Sequence of chain 1.A:
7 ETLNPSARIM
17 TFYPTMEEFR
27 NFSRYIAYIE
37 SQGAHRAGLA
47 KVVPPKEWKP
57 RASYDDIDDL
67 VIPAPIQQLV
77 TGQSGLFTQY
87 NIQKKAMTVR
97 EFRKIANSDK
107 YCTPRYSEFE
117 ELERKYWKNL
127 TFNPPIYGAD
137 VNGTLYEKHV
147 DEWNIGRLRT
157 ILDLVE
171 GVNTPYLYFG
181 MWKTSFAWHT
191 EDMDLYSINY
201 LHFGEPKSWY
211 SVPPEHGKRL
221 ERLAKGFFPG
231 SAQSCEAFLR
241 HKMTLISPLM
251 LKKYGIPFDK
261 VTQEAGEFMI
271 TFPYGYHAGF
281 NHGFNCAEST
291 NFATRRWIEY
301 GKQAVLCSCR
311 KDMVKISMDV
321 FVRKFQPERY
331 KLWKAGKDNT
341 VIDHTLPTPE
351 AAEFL

Binding-site contacts:
Ligand atom N3 contacts residue HIS189 of chain 1.A at 3.0 Å (h-bond).
Ligand atom C17 contacts residue ZN1 of chain 1.E at 3.5 Å.
Ligand atom N3 contacts residue ZN1 of chain 1.E at 2.3 Å.
Ligand atom O contacts residue TYR133 of chain 1.A at 3.4 Å (h-bond).
Ligand atom C23 contacts residue TYR178 of chain 1.A at 3.5 Å (hydrophobic).
Ligand atom C13 contacts residue TYR178 of chain 1.A at 3.9 Å (hydrophobic).
Ligand atom O contacts residue LYS207 of chain 1.A at 2.9 Å (salt-bridge).
Ligand atom C18 contacts residue ZN1 of chain 1.E at 2.9 Å.
Ligand atom C24 contacts residue LYS207 of chain 1.A at 4.0 Å.
Ligand atom N4 contacts residue GLU191 of chain 1.A at 3.9 Å.
Ligand atom C19 contacts residue ZN1 of chain 1.E at 3.0 Å.
Ligand atom N4 contacts residue HIS277 of chain 1.A at 3.5 Å (h-bond).
Ligand atom C20 contacts residue TRP209 of chain 1.A at 3.6 Å (hydrophobic).
Ligand atom C14 contacts residue TYR178 of chain 1.A at 3.9 Å (hydrophobic).
Ligand atom C16 contacts residue TYR178 of chain 1.A at 3.6 Å (hydrophobic).
Ligand atom C23 contacts residue PHE186 of chain 1.A at 3.9 Å (hydrophobic).
Ligand atom C17 contacts residue HIS189 of chain 1.A at 3.8 Å.
Ligand atom C17 contacts residue LYS242 of chain 1.A at 4.0 Å.
Ligand atom C19 contacts residue HIS277 of chain 1.A at 3.7 Å.
Ligand atom C23 contacts residue TYR133 of chain 1.A at 3.7 Å (hydrophobic).
Ligand atom N2 contacts residue ZN1 of chain 1.E at 3.0 Å.
Ligand atom C20 contacts residue PHE186 of chain 1.A at 3.8 Å (hydrophobic).
Ligand atom N6 contacts residue TYR178 of chain 1.A at 3.8 Å.
Ligand atom N3 contacts residue GLU191 of chain 1.A at 3.3 Å (salt-bridge).
Ligand atom C17 contacts residue GLU191 of chain 1.A at 3.5 Å.
Ligand atom O contacts residue PHE186 of chain 1.A at 3.4 Å.
Ligand atom C24 contacts residue PHE186 of chain 1.A at 3.4 Å (hydrophobic).
Ligand atom C18 contacts residue HIS189 of chain 1.A at 3.5 Å.
Ligand atom C25 contacts residue ASP192 of chain 1.A at 3.5 Å.
Ligand atom C24 contacts residue TYR133 of chain 1.A at 3.5 Å (hydrophobic).
Ligand atom C15 contacts residue TYR178 of chain 1.A at 3.9 Å (hydrophobic).
Ligand atom C19 contacts residue TRP209 of chain 1.A at 3.6 Å (hydrophobic).
Ligand atom C20 contacts residue ASN199 of chain 1.A at 4.0 Å.
Ligand atom N2 contacts residue HIS189 of chain 1.A at 3.4 Å (h-bond).
Ligand atom C21 contacts residue PHE186 of chain 1.A at 3.7 Å (hydrophobic).
Ligand atom N5 contacts residue TYR178 of chain 1.A at 3.7 Å.
Ligand atom N6 contacts residue TYR133 of chain 1.A at 2.8 Å (h-bond).
Ligand atom N4 contacts residue ZN1 of chain 1.E at 2.0 Å.
Ligand atom N4 contacts residue HIS189 of chain 1.A at 3.1 Å (h-bond).
Ligand atom N6 contacts residue PHE186 of chain 1.A at 3.9 Å.

A small-molecule ligand and the protein it binds are described below.
Small molecule (SMILES): CN(C)CCc1ccc(C2CCN(CCc3cnn(-c4nccc5c(=O)[nH]cnc45)c3)CC2)cc1